A small-molecule ligand and the protein it binds are described below.
Small molecule (SMILES): C[C@H](O)[C@H](N)[C@@H]1O[C@](O)(C(=O)O)C[C@H](O)[C@@H]1N

Sequence of chain 1.B:
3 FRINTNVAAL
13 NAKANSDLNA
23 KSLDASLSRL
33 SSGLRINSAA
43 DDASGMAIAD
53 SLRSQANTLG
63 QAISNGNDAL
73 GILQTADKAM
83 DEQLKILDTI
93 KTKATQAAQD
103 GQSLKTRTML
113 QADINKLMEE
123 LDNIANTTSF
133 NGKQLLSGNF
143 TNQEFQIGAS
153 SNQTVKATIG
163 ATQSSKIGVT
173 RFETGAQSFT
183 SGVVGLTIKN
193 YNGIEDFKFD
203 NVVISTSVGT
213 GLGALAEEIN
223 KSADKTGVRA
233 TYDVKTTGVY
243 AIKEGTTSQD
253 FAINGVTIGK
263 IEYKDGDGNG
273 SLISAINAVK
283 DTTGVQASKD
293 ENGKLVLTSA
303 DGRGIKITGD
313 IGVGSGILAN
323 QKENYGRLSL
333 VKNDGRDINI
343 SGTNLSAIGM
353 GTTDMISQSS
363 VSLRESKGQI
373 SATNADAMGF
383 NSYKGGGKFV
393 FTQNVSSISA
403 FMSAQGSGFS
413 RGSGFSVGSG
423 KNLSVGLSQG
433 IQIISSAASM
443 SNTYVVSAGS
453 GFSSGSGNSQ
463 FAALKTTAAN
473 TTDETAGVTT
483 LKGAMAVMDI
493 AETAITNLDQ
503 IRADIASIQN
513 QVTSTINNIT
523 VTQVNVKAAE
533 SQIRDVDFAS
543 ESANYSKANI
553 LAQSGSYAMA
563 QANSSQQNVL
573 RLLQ

Binding-site contacts:
Ligand atom C5 contacts residue SER438 of chain 1.B at 4.4 Å.
Ligand atom C1 contacts residue SER398 of chain 1.B at 4.2 Å.
Ligand atom C1 contacts residue SER437 of chain 1.B at 2.2 Å.
Ligand atom C7 contacts residue SER437 of chain 1.B at 4.3 Å.
Ligand atom O1A contacts residue SER398 of chain 1.B at 3.2 Å.
Ligand atom O1B contacts residue VAL397 of chain 1.B at 4.4 Å.
Ligand atom C1 contacts residue VAL397 of chain 1.B at 4.0 Å (hydrophobic).
Ligand atom O1A contacts residue SER437 of chain 1.B at 2.5 Å (h-bond).
Ligand atom O8 contacts residue SER437 of chain 1.B at 3.5 Å (h-bond).
Ligand atom O6 contacts residue SER437 of chain 1.B at 2.1 Å (h-bond).
Ligand atom O1B contacts residue SER437 of chain 1.B at 3.1 Å.
Ligand atom C6 contacts residue SER437 of chain 1.B at 3.0 Å.
Ligand atom O1A contacts residue VAL397 of chain 1.B at 3.1 Å (h-bond).
Ligand atom C5 contacts residue SER437 of chain 1.B at 3.9 Å.
Ligand atom C2 contacts residue SER438 of chain 1.B at 4.4 Å.
Ligand atom C2 contacts residue SER437 of chain 1.B at 1.5 Å.
Ligand atom O4 contacts residue SER438 of chain 1.B at 4.4 Å.
Ligand atom C4 contacts residue SER437 of chain 1.B at 3.5 Å.
Ligand atom O1B contacts residue SER398 of chain 1.B at 4.1 Å.
Ligand atom C8 contacts residue SER437 of chain 1.B at 4.4 Å.
Ligand atom C4 contacts residue SER438 of chain 1.B at 3.8 Å.
Ligand atom C3 contacts residue SER437 of chain 1.B at 2.8 Å.